The small molecule below binds the protein below.
Small molecule (SMILES): CC[C@H](C)[C@H](NC(=O)[C@@H]1CCCN1)C(=O)N[C@H](C(N)=O)C(C)C

Sequence of chain 1.B:
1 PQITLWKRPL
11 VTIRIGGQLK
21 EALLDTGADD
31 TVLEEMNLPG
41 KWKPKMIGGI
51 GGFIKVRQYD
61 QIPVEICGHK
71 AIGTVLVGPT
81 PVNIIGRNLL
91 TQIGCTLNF

Sequence of chain 1.A:
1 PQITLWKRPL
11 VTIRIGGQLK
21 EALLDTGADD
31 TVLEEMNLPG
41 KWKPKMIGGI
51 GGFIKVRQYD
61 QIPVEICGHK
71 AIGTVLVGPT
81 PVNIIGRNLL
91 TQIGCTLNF

Binding-site contacts:
Ligand atom N contacts residue GLY48 of chain 1.B at 2.6 Å (h-bond).
Ligand atom CG contacts residue ASP29 of chain 1.B at 3.2 Å.
Ligand atom CG1 contacts residue ILE50 of chain 1.B at 3.7 Å (hydrophobic).
Ligand atom CA contacts residue ALA28 of chain 1.B at 3.9 Å (hydrophobic).
Ligand atom N contacts residue ASP25 of chain 1.B at 3.5 Å (salt-bridge).
Ligand atom C contacts residue ASP29 of chain 1.B at 4.1 Å.
Ligand atom CB contacts residue ASP25 of chain 1.A at 3.2 Å.
Ligand atom C contacts residue GLY48 of chain 1.B at 3.6 Å.
Ligand atom CG2 contacts residue ILE50 of chain 1.A at 4.0 Å (hydrophobic).
Ligand atom CD contacts residue GLY48 of chain 1.B at 3.4 Å.
Ligand atom CB contacts residue ASP29 of chain 1.B at 3.2 Å.
Ligand atom O contacts residue GLY27 of chain 1.B at 3.8 Å.
Ligand atom CG1 contacts residue ASP30 of chain 1.B at 4.2 Å.
Ligand atom O contacts residue GLY48 of chain 1.B at 3.4 Å (h-bond).
Ligand atom N contacts residue GLY27 of chain 1.B at 3.5 Å (h-bond).
Ligand atom O contacts residue ASP29 of chain 1.B at 3.2 Å (salt-bridge).
Ligand atom CB contacts residue GLY48 of chain 1.B at 4.1 Å.
Ligand atom O contacts residue ALA28 of chain 1.B at 3.8 Å.
Ligand atom CB contacts residue ARG8 of chain 1.A at 3.7 Å.
Ligand atom CA contacts residue ASP29 of chain 1.B at 4.2 Å.
Ligand atom CD1 contacts residue ILE47 of chain 1.B at 3.9 Å (hydrophobic).
Ligand atom CG1 contacts residue ASP25 of chain 1.A at 3.7 Å.
Ligand atom O contacts residue GLY49 of chain 1.B at 3.4 Å.
Ligand atom C contacts residue ASP25 of chain 1.A at 3.6 Å.
Ligand atom CG2 contacts residue VAL82 of chain 1.A at 3.6 Å (hydrophobic).
Ligand atom CG2 contacts residue ALA28 of chain 1.B at 3.9 Å (hydrophobic).
Ligand atom CG1 contacts residue ILE84 of chain 1.A at 3.4 Å (hydrophobic).
Ligand atom C contacts residue GLY48 of chain 1.B at 3.9 Å.
Ligand atom CG2 contacts residue ILE84 of chain 1.A at 4.1 Å (hydrophobic).
Ligand atom CG1 contacts residue ALA28 of chain 1.B at 3.6 Å (hydrophobic).
Ligand atom CA contacts residue GLY27 of chain 1.B at 4.0 Å.
Ligand atom N contacts residue GLY48 of chain 1.B at 2.9 Å (h-bond).
Ligand atom CA contacts residue ASP25 of chain 1.A at 3.9 Å.
Ligand atom N contacts residue ASP25 of chain 1.A at 2.9 Å (salt-bridge).
Ligand atom CA contacts residue GLY48 of chain 1.B at 3.9 Å.
Ligand atom O contacts residue ILE50 of chain 1.A at 4.0 Å.
Ligand atom CD contacts residue ILE47 of chain 1.B at 4.2 Å (hydrophobic).
Ligand atom CB contacts residue ILE84 of chain 1.A at 4.0 Å (hydrophobic).
Ligand atom CA contacts residue GLY48 of chain 1.B at 3.1 Å.
Ligand atom CB contacts residue ALA28 of chain 1.B at 4.0 Å (hydrophobic).